This small molecule binds to this protein.
Small molecule (SMILES): CC(=O)N[C@H]1[C@H](O[C@H]2[C@H](O)[C@@H](NC(C)=O)CO[C@@H]2CO)O[C@H](CO)[C@@H](O[C@@H]2O[C@H](CO)[C@@H](O)[C@H](O)[C@@H]2O)[C@@H]1O

Sequence of chain 1.A:
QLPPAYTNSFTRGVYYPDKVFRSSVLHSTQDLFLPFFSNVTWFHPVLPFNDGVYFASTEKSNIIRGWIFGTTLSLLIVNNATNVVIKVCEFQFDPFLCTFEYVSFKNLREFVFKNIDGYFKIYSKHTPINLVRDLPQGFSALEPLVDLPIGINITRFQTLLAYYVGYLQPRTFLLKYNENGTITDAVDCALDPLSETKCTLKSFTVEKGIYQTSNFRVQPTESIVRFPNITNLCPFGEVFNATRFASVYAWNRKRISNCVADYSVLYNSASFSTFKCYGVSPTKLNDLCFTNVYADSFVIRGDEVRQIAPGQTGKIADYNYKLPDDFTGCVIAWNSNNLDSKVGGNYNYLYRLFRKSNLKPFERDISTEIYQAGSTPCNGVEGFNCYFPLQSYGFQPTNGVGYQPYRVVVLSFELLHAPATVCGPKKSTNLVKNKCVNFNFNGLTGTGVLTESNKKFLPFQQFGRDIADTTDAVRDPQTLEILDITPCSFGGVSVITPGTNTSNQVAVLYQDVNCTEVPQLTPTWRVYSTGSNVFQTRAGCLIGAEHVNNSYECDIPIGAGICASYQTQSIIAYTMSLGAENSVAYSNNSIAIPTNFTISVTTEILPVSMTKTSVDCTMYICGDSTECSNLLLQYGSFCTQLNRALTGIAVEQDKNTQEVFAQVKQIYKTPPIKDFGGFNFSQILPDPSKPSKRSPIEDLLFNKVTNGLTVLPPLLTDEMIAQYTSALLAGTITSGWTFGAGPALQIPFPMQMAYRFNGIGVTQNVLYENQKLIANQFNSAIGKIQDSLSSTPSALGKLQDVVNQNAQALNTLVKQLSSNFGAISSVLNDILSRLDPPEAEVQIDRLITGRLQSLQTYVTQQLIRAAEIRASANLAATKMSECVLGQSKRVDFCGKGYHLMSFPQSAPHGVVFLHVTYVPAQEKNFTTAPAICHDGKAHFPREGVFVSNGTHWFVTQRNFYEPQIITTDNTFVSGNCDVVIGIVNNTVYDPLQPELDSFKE

Binding-site contacts:
Ligand atom O7 contacts residue GLY339 of chain 1.A at 3.8 Å.
Ligand atom C2 contacts residue ASN343 of chain 1.A at 2.4 Å.
Ligand atom O7 contacts residue VAL367 of chain 1.A at 3.8 Å.
Ligand atom O7 contacts residue ASN343 of chain 1.A at 3.6 Å.
Ligand atom O3 contacts residue VAL367 of chain 1.A at 3.9 Å.
Ligand atom C3 contacts residue ASN343 of chain 1.A at 3.8 Å.
Ligand atom C8 contacts residue GLY339 of chain 1.A at 4.3 Å.
Ligand atom N2 contacts residue VAL367 of chain 1.A at 4.5 Å.
Ligand atom O5 contacts residue ASN343 of chain 1.A at 2.3 Å (h-bond).
Ligand atom C4 contacts residue ASN343 of chain 1.A at 4.2 Å.
Ligand atom C8 contacts residue PHE342 of chain 1.A at 3.6 Å (hydrophobic).
Ligand atom C8 contacts residue VAL367 of chain 1.A at 4.0 Å (hydrophobic).
Ligand atom C7 contacts residue ASN343 of chain 1.A at 3.5 Å.
Ligand atom C1 contacts residue ASN343 of chain 1.A at 1.4 Å.
Ligand atom N2 contacts residue ASN343 of chain 1.A at 2.9 Å (h-bond).
Ligand atom C7 contacts residue VAL367 of chain 1.A at 3.9 Å (hydrophobic).
Ligand atom C7 contacts residue GLY339 of chain 1.A at 4.3 Å.
Ligand atom C8 contacts residue LEU368 of chain 1.A at 4.1 Å (hydrophobic).
Ligand atom C8 contacts residue PHE338 of chain 1.A at 4.4 Å (hydrophobic).
Ligand atom C5 contacts residue ASN343 of chain 1.A at 3.6 Å.